Sequence of chain 1.A:
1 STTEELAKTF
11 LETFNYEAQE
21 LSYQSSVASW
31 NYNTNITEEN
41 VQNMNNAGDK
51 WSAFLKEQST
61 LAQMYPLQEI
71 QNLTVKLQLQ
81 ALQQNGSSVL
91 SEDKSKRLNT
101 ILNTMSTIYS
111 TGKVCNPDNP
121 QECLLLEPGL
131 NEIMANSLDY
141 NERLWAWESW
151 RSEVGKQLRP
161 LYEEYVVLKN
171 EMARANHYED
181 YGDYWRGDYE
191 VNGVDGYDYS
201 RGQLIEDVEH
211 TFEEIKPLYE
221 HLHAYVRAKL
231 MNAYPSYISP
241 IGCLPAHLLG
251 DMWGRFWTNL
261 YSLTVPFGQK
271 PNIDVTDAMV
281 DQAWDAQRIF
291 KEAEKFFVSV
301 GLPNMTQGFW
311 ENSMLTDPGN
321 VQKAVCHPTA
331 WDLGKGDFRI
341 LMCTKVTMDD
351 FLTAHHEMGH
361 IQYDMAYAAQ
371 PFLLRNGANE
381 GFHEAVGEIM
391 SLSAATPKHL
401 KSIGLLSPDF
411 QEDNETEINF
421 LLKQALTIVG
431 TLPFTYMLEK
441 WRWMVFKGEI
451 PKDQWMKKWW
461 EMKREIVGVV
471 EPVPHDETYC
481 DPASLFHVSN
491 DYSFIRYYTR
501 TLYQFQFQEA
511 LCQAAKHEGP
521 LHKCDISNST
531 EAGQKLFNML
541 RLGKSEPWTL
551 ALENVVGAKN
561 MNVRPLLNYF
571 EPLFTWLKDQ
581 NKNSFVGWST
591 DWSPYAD

The protein below binds the small molecule below.
Small molecule (SMILES): CC(=O)N[C@@H]1[C@@H](O)[C@H](O)[C@@H](CO)O[C@@H]1O

Binding-site contacts:
Ligand atom O5 contacts residue LYS8 of chain 1.A at 3.7 Å.
Ligand atom C5 contacts residue ASN72 of chain 1.A at 4.4 Å.
Ligand atom O7 contacts residue ASN72 of chain 1.A at 3.0 Å.
Ligand atom O6 contacts residue LYS8 of chain 1.A at 3.9 Å.
Ligand atom C4 contacts residue NAG1 of chain 1.N at 3.7 Å.
Ligand atom C7 contacts residue ASN72 of chain 1.A at 3.2 Å.
Ligand atom C8 contacts residue LEU73 of chain 1.A at 4.2 Å (hydrophobic).
Ligand atom C1 contacts residue ASN72 of chain 1.A at 2.9 Å.
Ligand atom O4 contacts residue NAG1 of chain 1.N at 2.7 Å (h-bond).
Ligand atom C8 contacts residue ASN72 of chain 1.A at 3.0 Å.
Ligand atom O1 contacts residue THR74 of chain 1.A at 4.0 Å.
Ligand atom C3 contacts residue NAG1 of chain 1.N at 4.4 Å.
Ligand atom O1 contacts residue ASN72 of chain 1.A at 2.5 Å (h-bond).
Ligand atom C1 contacts residue LYS8 of chain 1.A at 4.2 Å.
Ligand atom C5 contacts residue NAG1 of chain 1.N at 4.1 Å.
Ligand atom O6 contacts residue NAG1 of chain 1.N at 3.9 Å.
Ligand atom O7 contacts residue GLN71 of chain 1.A at 3.8 Å.
Ligand atom C6 contacts residue NAG1 of chain 1.N at 3.3 Å.
Ligand atom O5 contacts residue ASN72 of chain 1.A at 3.4 Å (h-bond).
Ligand atom O7 contacts residue GLU4 of chain 1.A at 4.4 Å.
Ligand atom O3 contacts residue NAG1 of chain 1.N at 3.9 Å.
Ligand atom C2 contacts residue ASN72 of chain 1.A at 4.3 Å.
Ligand atom N2 contacts residue ASN72 of chain 1.A at 4.1 Å.